This small molecule binds to this protein.
Small molecule (SMILES): O=P(O)(O)C[C@@H](O)Cn1cncn1

Sequence of chain 1.A:
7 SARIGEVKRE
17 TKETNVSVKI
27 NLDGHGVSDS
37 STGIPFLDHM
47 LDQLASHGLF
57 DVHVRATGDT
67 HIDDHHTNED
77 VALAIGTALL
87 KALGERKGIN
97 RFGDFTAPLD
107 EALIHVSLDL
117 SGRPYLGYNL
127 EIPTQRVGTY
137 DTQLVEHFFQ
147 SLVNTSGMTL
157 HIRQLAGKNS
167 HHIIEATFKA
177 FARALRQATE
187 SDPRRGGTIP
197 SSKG

Sequence of chain 3.A:
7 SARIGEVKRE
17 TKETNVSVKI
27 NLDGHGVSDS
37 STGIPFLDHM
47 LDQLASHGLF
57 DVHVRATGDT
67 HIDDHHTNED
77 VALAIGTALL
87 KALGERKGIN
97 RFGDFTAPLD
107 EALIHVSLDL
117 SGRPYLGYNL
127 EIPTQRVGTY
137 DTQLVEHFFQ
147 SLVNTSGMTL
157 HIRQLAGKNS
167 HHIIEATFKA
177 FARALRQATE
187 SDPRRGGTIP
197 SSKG

Binding-site contacts:
Ligand atom N1 contacts residue HIS167 of chain 3.A at 3.1 Å (h-bond).
Ligand atom N4 contacts residue HIS168 of chain 3.A at 3.3 Å (h-bond).
Ligand atom N4 contacts residue GLU75 of chain 4.A at 3.1 Å (salt-bridge).
Ligand atom C3 contacts residue MN1 of chain 1.C at 3.2 Å.
Ligand atom O11 contacts residue ARG119 of chain 1.A at 2.9 Å (salt-bridge).
Ligand atom N4 contacts residue 5LD1 of chain 1.E at 0.1 Å (h-bond).
Ligand atom N1 contacts residue MN1 of chain 1.B at 2.2 Å.
Ligand atom P9 contacts residue 5LD1 of chain 1.E at 0.2 Å.
Ligand atom C5 contacts residue HIS167 of chain 3.A at 3.3 Å.
Ligand atom C6 contacts residue GLU171 of chain 3.A at 3.2 Å.
Ligand atom O11 contacts residue 5LD1 of chain 1.E at 0.1 Å (h-bond).
Ligand atom O12 contacts residue SER197 of chain 1.A at 2.6 Å (h-bond).
Ligand atom O13 contacts residue GLU171 of chain 3.A at 3.4 Å (salt-bridge).
Ligand atom C6 contacts residue 5LD1 of chain 1.E at 1.4 Å.
Ligand atom C7 contacts residue 5LD1 of chain 1.E at 0.5 Å.
Ligand atom C5 contacts residue HIS71 of chain 4.A at 3.1 Å.
Ligand atom O10 contacts residue LYS175 of chain 3.A at 2.8 Å (salt-bridge).
Ligand atom N2 contacts residue MN1 of chain 1.B at 3.3 Å.
Ligand atom C8 contacts residue 5LD1 of chain 1.E at 0.3 Å.
Ligand atom O10 contacts residue ARG97 of chain 1.A at 2.8 Å (salt-bridge).
Ligand atom O12 contacts residue ARG97 of chain 1.A at 2.8 Å (salt-bridge).
Ligand atom C7 contacts residue GLU19 of chain 4.A at 3.4 Å.
Ligand atom C5 contacts residue MN1 of chain 1.C at 3.2 Å.
Ligand atom N2 contacts residue 5LD1 of chain 1.E at 0.8 Å (h-bond).
Ligand atom C5 contacts residue MN1 of chain 1.B at 3.3 Å.
Ligand atom O11 contacts residue LYS199 of chain 1.A at 2.6 Å (salt-bridge).
Ligand atom O13 contacts residue HIS72 of chain 4.A at 3.2 Å (h-bond).
Ligand atom O10 contacts residue 5LD1 of chain 1.E at 0.5 Å (h-bond).
Ligand atom O13 contacts residue GLU19 of chain 4.A at 2.7 Å (salt-bridge).
Ligand atom O13 contacts residue 5LD1 of chain 1.E at 0.7 Å (h-bond).
Ligand atom C5 contacts residue 5LD1 of chain 1.E at 0.3 Å.
Ligand atom N1 contacts residue GLU171 of chain 3.A at 3.1 Å (salt-bridge).
Ligand atom N1 contacts residue HIS72 of chain 4.A at 3.3 Å (h-bond).
Ligand atom C3 contacts residue 5LD1 of chain 1.E at 0.6 Å.
Ligand atom O13 contacts residue MN1 of chain 1.B at 2.4 Å.
Ligand atom N4 contacts residue MN1 of chain 1.C at 2.2 Å.
Ligand atom O10 contacts residue ARG119 of chain 1.A at 3.0 Å (salt-bridge).
Ligand atom N1 contacts residue 5LD1 of chain 1.E at 0.4 Å (h-bond).
Ligand atom O12 contacts residue 5LD1 of chain 1.E at 0.3 Å (h-bond).
Ligand atom N4 contacts residue HIS71 of chain 4.A at 3.0 Å (h-bond).

Sequence of chain 4.A:
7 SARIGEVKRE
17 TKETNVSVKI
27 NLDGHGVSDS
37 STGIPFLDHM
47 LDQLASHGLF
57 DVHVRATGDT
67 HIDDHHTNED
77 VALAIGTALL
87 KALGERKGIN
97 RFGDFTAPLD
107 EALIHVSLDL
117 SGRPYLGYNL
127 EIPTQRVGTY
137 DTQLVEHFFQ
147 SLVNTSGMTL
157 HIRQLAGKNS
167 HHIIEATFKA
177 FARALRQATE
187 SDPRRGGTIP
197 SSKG